This protein binds this small molecule.
Small molecule (SMILES): CC(=O)N[C@@H]1[C@@H](O)[C@H](O)[C@@H](CO)O[C@H]1O

Sequence of chain 1.A:
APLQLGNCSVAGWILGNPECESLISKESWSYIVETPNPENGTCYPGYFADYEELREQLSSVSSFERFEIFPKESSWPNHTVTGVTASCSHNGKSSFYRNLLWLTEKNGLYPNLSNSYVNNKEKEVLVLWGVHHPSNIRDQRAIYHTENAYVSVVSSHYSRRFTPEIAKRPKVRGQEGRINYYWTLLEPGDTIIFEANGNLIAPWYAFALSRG

Binding-site contacts:
Ligand atom C3 contacts residue ASN7 of chain 1.A at 3.8 Å.
Ligand atom C7 contacts residue ASN7 of chain 1.A at 4.1 Å.
Ligand atom C4 contacts residue ASN7 of chain 1.A at 4.2 Å.
Ligand atom N2 contacts residue ASN7 of chain 1.A at 3.0 Å (h-bond).
Ligand atom C2 contacts residue ASN7 of chain 1.A at 2.5 Å.
Ligand atom O5 contacts residue ASN7 of chain 1.A at 2.3 Å (h-bond).
Ligand atom C1 contacts residue ASN7 of chain 1.A at 1.4 Å.
Ligand atom C5 contacts residue ASN7 of chain 1.A at 3.6 Å.